Binding-site contacts:
Ligand atom O30 contacts residue NAP1 of chain 1.B at 3.2 Å.
Ligand atom O27 contacts residue PRO205 of chain 1.A at 3.5 Å (h-bond).
Ligand atom O27 contacts residue THR143 of chain 1.A at 2.3 Å (h-bond).
Ligand atom C2 contacts residue NAP1 of chain 1.B at 3.8 Å.
Ligand atom O12 contacts residue LEU207 of chain 1.A at 3.7 Å.
Ligand atom O13 contacts residue TYR178 of chain 1.A at 2.7 Å (h-bond).
Ligand atom O13 contacts residue THR143 of chain 1.A at 2.4 Å (h-bond).
Ligand atom C18 contacts residue ALA144 of chain 1.A at 3.8 Å (hydrophobic).
Ligand atom O24 contacts residue ASN148 of chain 1.A at 2.8 Å (h-bond).
Ligand atom C19 contacts residue GLY145 of chain 1.A at 3.7 Å.
Ligand atom C16 contacts residue GLN242 of chain 1.A at 3.2 Å.
Ligand atom C9 contacts residue THR143 of chain 1.A at 3.1 Å.
Ligand atom C17 contacts residue ASN148 of chain 1.A at 3.9 Å.
Ligand atom O29 contacts residue PRO219 of chain 1.A at 3.8 Å.
Ligand atom C19 contacts residue ALA144 of chain 1.A at 3.9 Å (hydrophobic).
Ligand atom O23 contacts residue ALA144 of chain 1.A at 3.9 Å.
Ligand atom O13 contacts residue NAP1 of chain 1.B at 2.9 Å.
Ligand atom O24 contacts residue GLN242 of chain 1.A at 2.6 Å (h-bond).
Ligand atom C6 contacts residue LEU207 of chain 1.A at 3.9 Å (hydrophobic).
Ligand atom C3 contacts residue NAP1 of chain 1.B at 4.0 Å.
Ligand atom C18 contacts residue ASN148 of chain 1.A at 3.4 Å.
Ligand atom O29 contacts residue THR223 of chain 1.A at 3.6 Å.
Ligand atom O30 contacts residue TYR178 of chain 1.A at 3.2 Å (h-bond).
Ligand atom O23 contacts residue ASN148 of chain 1.A at 2.3 Å (h-bond).
Ligand atom C10 contacts residue THR143 of chain 1.A at 3.2 Å.
Ligand atom C16 contacts residue ALA144 of chain 1.A at 3.9 Å (hydrophobic).
Ligand atom C10 contacts residue NAP1 of chain 1.B at 3.8 Å.
Ligand atom O27 contacts residue GLY145 of chain 1.A at 3.4 Å (h-bond).
Ligand atom C9 contacts residue TYR178 of chain 1.A at 3.8 Å (hydrophobic).
Ligand atom O24 contacts residue PHE308 of chain 1.A at 3.8 Å.
Ligand atom O27 contacts residue NAP1 of chain 1.B at 3.8 Å.
Ligand atom O30 contacts residue MET103 of chain 1.A at 3.9 Å.
Ligand atom C4 contacts residue LEU207 of chain 1.A at 3.5 Å (hydrophobic).
Ligand atom C17 contacts residue ALA144 of chain 1.A at 3.8 Å (hydrophobic).
Ligand atom O27 contacts residue ALA144 of chain 1.A at 2.8 Å (h-bond).
Ligand atom C14 contacts residue ALA144 of chain 1.A at 4.0 Å (hydrophobic).
Ligand atom C9 contacts residue NAP1 of chain 1.B at 3.3 Å.
Ligand atom C15 contacts residue LEU207 of chain 1.A at 3.8 Å (hydrophobic).
Ligand atom C5 contacts residue LEU207 of chain 1.A at 3.2 Å (hydrophobic).
Ligand atom C17 contacts residue GLN242 of chain 1.A at 3.3 Å.

The protein below binds the small molecule below.
Small molecule (SMILES): O=C1c2c(O)cc(O)cc2O[C@H](c2ccc(O)c(O)c2)[C@H]1O

Sequence of chain 1.A:
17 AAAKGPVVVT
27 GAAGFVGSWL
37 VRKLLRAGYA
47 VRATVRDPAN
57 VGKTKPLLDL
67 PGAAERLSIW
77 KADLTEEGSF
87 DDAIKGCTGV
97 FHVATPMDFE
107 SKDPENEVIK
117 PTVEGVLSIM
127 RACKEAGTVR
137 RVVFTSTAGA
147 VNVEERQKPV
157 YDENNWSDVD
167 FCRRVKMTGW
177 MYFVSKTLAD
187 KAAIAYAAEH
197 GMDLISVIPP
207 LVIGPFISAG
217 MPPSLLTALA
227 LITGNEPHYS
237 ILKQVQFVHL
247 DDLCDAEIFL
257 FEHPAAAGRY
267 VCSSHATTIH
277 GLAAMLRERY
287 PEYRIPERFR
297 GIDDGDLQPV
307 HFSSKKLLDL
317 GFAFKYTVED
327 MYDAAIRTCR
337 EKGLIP